Binding-site contacts:
Ligand atom C4 contacts residue ASN820 of chain 1.B at 4.2 Å.
Ligand atom C1 contacts residue SER822 of chain 1.B at 3.6 Å.
Ligand atom C5 contacts residue ASN820 of chain 1.B at 3.6 Å.
Ligand atom O6 contacts residue SER822 of chain 1.B at 4.2 Å.
Ligand atom O5 contacts residue SER822 of chain 1.B at 3.8 Å.
Ligand atom C5 contacts residue SER822 of chain 1.B at 3.8 Å.
Ligand atom N2 contacts residue ASN820 of chain 1.B at 2.9 Å (h-bond).
Ligand atom C3 contacts residue ASN820 of chain 1.B at 3.8 Å.
Ligand atom C1 contacts residue ASN820 of chain 1.B at 1.4 Å.
Ligand atom O6 contacts residue GLN823 of chain 1.B at 2.9 Å (h-bond).
Ligand atom C6 contacts residue GLN823 of chain 1.B at 4.3 Å.
Ligand atom O5 contacts residue ASN820 of chain 1.B at 2.3 Å (h-bond).
Ligand atom C7 contacts residue ASN820 of chain 1.B at 3.9 Å.
Ligand atom C2 contacts residue ASN820 of chain 1.B at 2.5 Å.
Ligand atom O7 contacts residue ASN820 of chain 1.B at 4.3 Å.

The small molecule below binds the protein below.
Small molecule (SMILES): CC(=O)N[C@H]1[C@H](O[C@H]2[C@H](O)[C@@H](NC(C)=O)CO[C@@H]2CO)O[C@H](CO)[C@@H](O)[C@@H]1O

Sequence of chain 1.B:
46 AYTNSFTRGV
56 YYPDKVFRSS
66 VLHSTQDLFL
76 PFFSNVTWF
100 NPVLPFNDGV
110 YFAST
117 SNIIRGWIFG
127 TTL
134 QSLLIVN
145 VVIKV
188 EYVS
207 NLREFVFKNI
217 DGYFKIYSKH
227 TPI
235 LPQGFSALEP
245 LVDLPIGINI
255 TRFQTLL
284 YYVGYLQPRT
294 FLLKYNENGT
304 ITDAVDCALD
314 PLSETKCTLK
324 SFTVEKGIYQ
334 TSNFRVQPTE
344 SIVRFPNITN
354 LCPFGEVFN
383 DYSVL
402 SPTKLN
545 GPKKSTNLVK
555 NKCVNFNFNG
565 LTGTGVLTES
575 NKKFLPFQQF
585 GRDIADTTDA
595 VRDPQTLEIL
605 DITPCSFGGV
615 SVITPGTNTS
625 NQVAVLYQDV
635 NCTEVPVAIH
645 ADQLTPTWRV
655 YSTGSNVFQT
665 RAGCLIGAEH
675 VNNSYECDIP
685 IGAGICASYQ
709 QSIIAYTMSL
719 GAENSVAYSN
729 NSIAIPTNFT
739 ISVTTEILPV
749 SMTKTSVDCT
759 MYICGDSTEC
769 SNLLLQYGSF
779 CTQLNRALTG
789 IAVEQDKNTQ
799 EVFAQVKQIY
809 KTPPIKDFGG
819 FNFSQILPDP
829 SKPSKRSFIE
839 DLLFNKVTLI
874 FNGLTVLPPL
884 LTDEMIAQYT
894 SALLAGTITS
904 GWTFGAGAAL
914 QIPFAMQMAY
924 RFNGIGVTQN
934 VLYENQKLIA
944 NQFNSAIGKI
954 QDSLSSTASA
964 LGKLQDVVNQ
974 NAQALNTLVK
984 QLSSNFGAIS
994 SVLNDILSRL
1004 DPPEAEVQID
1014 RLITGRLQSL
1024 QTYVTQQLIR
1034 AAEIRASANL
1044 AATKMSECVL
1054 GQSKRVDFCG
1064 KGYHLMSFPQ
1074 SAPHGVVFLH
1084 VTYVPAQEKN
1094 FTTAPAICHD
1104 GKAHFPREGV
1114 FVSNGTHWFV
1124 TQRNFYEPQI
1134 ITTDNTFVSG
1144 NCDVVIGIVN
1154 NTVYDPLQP